A protein and the small-molecule ligand that binds it are described below.
Small molecule (SMILES): Brc1ccc(N2CCCNCC2)cn1

Sequence of chain 1.A:
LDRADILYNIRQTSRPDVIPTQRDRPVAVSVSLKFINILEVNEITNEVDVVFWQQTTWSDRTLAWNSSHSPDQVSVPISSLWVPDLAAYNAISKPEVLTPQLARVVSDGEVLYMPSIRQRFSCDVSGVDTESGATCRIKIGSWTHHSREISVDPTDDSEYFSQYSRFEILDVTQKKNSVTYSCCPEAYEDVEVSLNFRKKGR

Binding-site contacts:
Ligand atom C5 contacts residue THR144 of chain 1.A at 3.7 Å.
Ligand atom C7 contacts residue TRP143 of chain 1.A at 3.8 Å (hydrophobic).
Ligand atom C1 contacts residue TRP143 of chain 1.A at 3.7 Å (hydrophobic).
Ligand atom C3 contacts residue MET114 of chain 1.B at 4.1 Å (hydrophobic).
Ligand atom C4 contacts residue LEU112 of chain 1.B at 3.4 Å (hydrophobic).
Ligand atom N1 contacts residue MET114 of chain 1.B at 3.6 Å.
Ligand atom C8 contacts residue TYR89 of chain 1.A at 3.2 Å (hydrophobic).
Ligand atom C8 contacts residue TRP143 of chain 1.A at 3.4 Å (hydrophobic).
Ligand atom BR1 contacts residue ALA103 of chain 1.B at 4.0 Å.
Ligand atom C2 contacts residue TRP143 of chain 1.A at 3.4 Å (hydrophobic).
Ligand atom BR1 contacts residue THR144 of chain 1.A at 3.9 Å.
Ligand atom C9 contacts residue TYR185 of chain 1.A at 3.7 Å (hydrophobic).
Ligand atom C3 contacts residue LEU112 of chain 1.B at 4.0 Å (hydrophobic).
Ligand atom C3 contacts residue CYS187 of chain 1.A at 4.1 Å (hydrophobic).
Ligand atom BR1 contacts residue TYR113 of chain 1.B at 4.1 Å.
Ligand atom BR1 contacts residue LEU112 of chain 1.B at 3.1 Å.
Ligand atom N3 contacts residue TYR89 of chain 1.A at 2.9 Å (h-bond).
Ligand atom C10 contacts residue CYS187 of chain 1.A at 3.6 Å (hydrophobic).
Ligand atom BR1 contacts residue ARG104 of chain 1.B at 3.4 Å.
Ligand atom C1 contacts residue MET114 of chain 1.B at 3.6 Å (hydrophobic).
Ligand atom C8 contacts residue TYR185 of chain 1.A at 3.9 Å (hydrophobic).
Ligand atom C7 contacts residue TYR89 of chain 1.A at 3.8 Å (hydrophobic).
Ligand atom C9 contacts residue TRP143 of chain 1.A at 3.9 Å (hydrophobic).
Ligand atom N3 contacts residue TRP143 of chain 1.A at 2.9 Å (h-bond).
Ligand atom N2 contacts residue TRP143 of chain 1.A at 3.5 Å (h-bond).
Ligand atom BR1 contacts residue LEU102 of chain 1.B at 4.0 Å.
Ligand atom C10 contacts residue MET114 of chain 1.B at 3.6 Å (hydrophobic).
Ligand atom C8 contacts residue TYR192 of chain 1.A at 3.5 Å (hydrophobic).
Ligand atom C3 contacts residue TYR192 of chain 1.A at 4.1 Å (hydrophobic).
Ligand atom N2 contacts residue MET114 of chain 1.B at 3.2 Å.
Ligand atom N1 contacts residue THR144 of chain 1.A at 3.6 Å.
Ligand atom C6 contacts residue MET114 of chain 1.B at 3.7 Å (hydrophobic).
Ligand atom C5 contacts residue LEU112 of chain 1.B at 3.7 Å (hydrophobic).
Ligand atom C3 contacts residue CYS188 of chain 1.A at 3.9 Å (hydrophobic).
Ligand atom C2 contacts residue MET114 of chain 1.B at 3.3 Å (hydrophobic).
Ligand atom C3 contacts residue TRP143 of chain 1.A at 3.9 Å (hydrophobic).
Ligand atom C7 contacts residue TRP53 of chain 1.B at 3.6 Å (hydrophobic).
Ligand atom C9 contacts residue TYR192 of chain 1.A at 3.6 Å (hydrophobic).
Ligand atom N3 contacts residue SER142 of chain 1.A at 4.0 Å.
Ligand atom C6 contacts residue TRP143 of chain 1.A at 3.5 Å (hydrophobic).

Sequence of chain 1.B:
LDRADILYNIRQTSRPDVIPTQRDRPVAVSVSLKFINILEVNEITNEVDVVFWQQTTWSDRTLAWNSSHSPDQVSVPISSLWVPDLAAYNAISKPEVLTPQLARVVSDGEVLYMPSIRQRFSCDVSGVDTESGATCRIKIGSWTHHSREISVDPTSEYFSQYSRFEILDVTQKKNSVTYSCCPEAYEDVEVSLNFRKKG